This protein binds this small molecule.
Small molecule (SMILES): O=P(O)(O)OC[C@H]1O[C@](O)(COP(=O)(O)O)[C@@H](O)[C@@H]1O

Sequence of chain 1.C:
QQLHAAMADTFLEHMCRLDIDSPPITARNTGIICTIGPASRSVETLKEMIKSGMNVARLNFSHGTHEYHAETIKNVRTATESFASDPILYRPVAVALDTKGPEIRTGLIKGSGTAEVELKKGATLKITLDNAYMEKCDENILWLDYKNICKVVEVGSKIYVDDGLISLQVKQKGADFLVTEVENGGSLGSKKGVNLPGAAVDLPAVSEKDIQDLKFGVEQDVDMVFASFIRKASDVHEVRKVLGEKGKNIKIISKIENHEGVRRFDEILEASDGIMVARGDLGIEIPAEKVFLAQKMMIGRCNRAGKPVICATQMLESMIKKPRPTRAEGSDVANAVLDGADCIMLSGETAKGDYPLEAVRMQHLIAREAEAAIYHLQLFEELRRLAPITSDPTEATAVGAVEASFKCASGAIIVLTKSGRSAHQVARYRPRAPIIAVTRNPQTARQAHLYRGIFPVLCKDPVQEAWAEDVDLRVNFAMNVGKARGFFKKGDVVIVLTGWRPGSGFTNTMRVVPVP

Binding-site contacts:
Ligand atom O1 contacts residue ARG509 of chain 1.C at 3.8 Å.
Ligand atom O5P contacts residue SER539 of chain 1.C at 3.1 Å (h-bond).
Ligand atom C1 contacts residue ARG509 of chain 1.C at 3.5 Å.
Ligand atom C6 contacts residue SER457 of chain 1.C at 3.5 Å.
Ligand atom O2 contacts residue GLY534 of chain 1.C at 2.9 Å (h-bond).
Ligand atom O4P contacts residue GLY540 of chain 1.C at 3.0 Å (h-bond).
Ligand atom O5P contacts residue SER454 of chain 1.C at 2.5 Å (h-bond).
Ligand atom O5P contacts residue GLY455 of chain 1.C at 3.7 Å.
Ligand atom O4P contacts residue SER539 of chain 1.C at 3.5 Å.
Ligand atom O4 contacts residue GLY538 of chain 1.C at 2.2 Å (h-bond).
Ligand atom C4 contacts residue GLY538 of chain 1.C at 3.1 Å.
Ligand atom O2 contacts residue LEU451 of chain 1.C at 3.8 Å.
Ligand atom O6 contacts residue LYS453 of chain 1.C at 3.5 Å (salt-bridge).
Ligand atom P2 contacts residue THR452 of chain 1.C at 3.7 Å.
Ligand atom O3P contacts residue ARG509 of chain 1.C at 2.8 Å (salt-bridge).
Ligand atom O2 contacts residue THR533 of chain 1.C at 3.6 Å.
Ligand atom O4P contacts residue SER457 of chain 1.C at 3.6 Å (h-bond).
Ligand atom O6P contacts residue SER457 of chain 1.C at 2.6 Å (h-bond).
Ligand atom C3 contacts residue GLY538 of chain 1.C at 3.6 Å.
Ligand atom P2 contacts residue SER454 of chain 1.C at 3.6 Å.
Ligand atom O4 contacts residue PHE541 of chain 1.C at 2.9 Å (h-bond).
Ligand atom O5P contacts residue LYS453 of chain 1.C at 3.2 Å (salt-bridge).
Ligand atom O5P contacts residue THR452 of chain 1.C at 3.6 Å.
Ligand atom O3 contacts residue ARG536 of chain 1.C at 2.4 Å (salt-bridge).
Ligand atom O6 contacts residue SER539 of chain 1.C at 3.5 Å.
Ligand atom C4 contacts residue THR542 of chain 1.C at 3.6 Å.
Ligand atom O4 contacts residue THR542 of chain 1.C at 3.6 Å (h-bond).
Ligand atom C3 contacts residue ARG536 of chain 1.C at 3.1 Å.
Ligand atom O3 contacts residue GLY534 of chain 1.C at 2.9 Å.
Ligand atom C6 contacts residue THR542 of chain 1.C at 3.0 Å.
Ligand atom O6P contacts residue THR452 of chain 1.C at 2.7 Å (h-bond).
Ligand atom P1 contacts residue ARG509 of chain 1.C at 3.6 Å.
Ligand atom O4 contacts residue ARG536 of chain 1.C at 3.8 Å.
Ligand atom O1P contacts residue PRO537 of chain 1.C at 3.3 Å.
Ligand atom P2 contacts residue SER457 of chain 1.C at 3.5 Å.
Ligand atom C5 contacts residue GLY538 of chain 1.C at 3.2 Å.
Ligand atom O2P contacts residue ARG509 of chain 1.C at 3.6 Å.
Ligand atom O5 contacts residue LEU451 of chain 1.C at 3.4 Å (h-bond).
Ligand atom O1 contacts residue TRP502 of chain 1.C at 3.6 Å.
Ligand atom O1P contacts residue GLY538 of chain 1.C at 2.8 Å (h-bond).